Sequence of chain 1.C:
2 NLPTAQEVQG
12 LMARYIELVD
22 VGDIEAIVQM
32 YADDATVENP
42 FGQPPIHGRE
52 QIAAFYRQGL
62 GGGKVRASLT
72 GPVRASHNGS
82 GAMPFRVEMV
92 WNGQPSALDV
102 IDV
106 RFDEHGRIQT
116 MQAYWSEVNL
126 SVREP

The protein below binds the small molecule below.
Small molecule (SMILES): C[C@]12CCc3c(ccc4cc(O)ccc34)[C@@H]1CCC2=O

Binding-site contacts:
Ligand atom C16 contacts residue MET90 of chain 1.C at 4.2 Å (hydrophobic).
Ligand atom C24 contacts residue LEU99 of chain 1.C at 3.5 Å (hydrophobic).
Ligand atom C11 contacts residue ASN40 of chain 1.C at 4.1 Å.
Ligand atom C11 contacts residue LEU99 of chain 1.C at 3.7 Å (hydrophobic).
Ligand atom C6 contacts residue TYR16 of chain 1.C at 3.4 Å (hydrophobic).
Ligand atom O1 contacts residue ASP103 of chain 1.C at 2.6 Å (salt-bridge).
Ligand atom C2 contacts residue ASN40 of chain 1.C at 3.3 Å.
Ligand atom C10 contacts residue TRP120 of chain 1.C at 3.0 Å (hydrophobic).
Ligand atom C12 contacts residue LEU99 of chain 1.C at 4.0 Å (hydrophobic).
Ligand atom C4 contacts residue VAL88 of chain 1.C at 4.0 Å (hydrophobic).
Ligand atom C13 contacts residue VAL88 of chain 1.C at 4.0 Å (hydrophobic).
Ligand atom C25 contacts residue MET90 of chain 1.C at 3.9 Å (hydrophobic).
Ligand atom C2 contacts residue PHE86 of chain 1.C at 3.8 Å (hydrophobic).
Ligand atom O1 contacts residue PHE86 of chain 1.C at 3.8 Å.
Ligand atom C10 contacts residue ASN40 of chain 1.C at 3.4 Å.
Ligand atom C19 contacts residue VAL66 of chain 1.C at 3.8 Å (hydrophobic).
Ligand atom C24 contacts residue MET90 of chain 1.C at 4.2 Å (hydrophobic).
Ligand atom C2 contacts residue ALA118 of chain 1.C at 3.8 Å (hydrophobic).
Ligand atom C3 contacts residue ASN40 of chain 1.C at 3.4 Å.
Ligand atom C2 contacts residue ASP103 of chain 1.C at 4.0 Å.
Ligand atom C5 contacts residue VAL20 of chain 1.C at 4.2 Å (hydrophobic).
Ligand atom C1 contacts residue PHE86 of chain 1.C at 3.8 Å (hydrophobic).
Ligand atom O1 contacts residue MET116 of chain 1.C at 3.6 Å.
Ligand atom C1 contacts residue TYR16 of chain 1.C at 3.4 Å (hydrophobic).
Ligand atom C1 contacts residue ASN40 of chain 1.C at 4.1 Å.
Ligand atom C11 contacts residue TRP120 of chain 1.C at 3.2 Å (hydrophobic).
Ligand atom C4 contacts residue ASN40 of chain 1.C at 4.2 Å.
Ligand atom C10 contacts residue VAL101 of chain 1.C at 4.2 Å (hydrophobic).
Ligand atom C19 contacts residue VAL88 of chain 1.C at 3.8 Å (hydrophobic).
Ligand atom C16 contacts residue LEU99 of chain 1.C at 3.8 Å (hydrophobic).
Ligand atom C6 contacts residue VAL20 of chain 1.C at 4.1 Å (hydrophobic).
Ligand atom C16 contacts residue VAL88 of chain 1.C at 4.3 Å (hydrophobic).
Ligand atom O26 contacts residue MET90 of chain 1.C at 3.9 Å.
Ligand atom C24 contacts residue TRP120 of chain 1.C at 3.5 Å (hydrophobic).
Ligand atom C18 contacts residue VAL88 of chain 1.C at 4.0 Å (hydrophobic).
Ligand atom C18 contacts residue GLY60 of chain 1.C at 4.2 Å.
Ligand atom C1 contacts residue ASP103 of chain 1.C at 3.7 Å.
Ligand atom O1 contacts residue TYR16 of chain 1.C at 2.6 Å (h-bond).
Ligand atom C26 contacts residue MET90 of chain 1.C at 4.0 Å (hydrophobic).
Ligand atom C18 contacts residue VAL66 of chain 1.C at 4.0 Å (hydrophobic).